A small-molecule ligand and the protein it binds are described below.
Small molecule (SMILES): O=c1cc[nH]c(=O)[nH]1

Sequence of chain 1.B:
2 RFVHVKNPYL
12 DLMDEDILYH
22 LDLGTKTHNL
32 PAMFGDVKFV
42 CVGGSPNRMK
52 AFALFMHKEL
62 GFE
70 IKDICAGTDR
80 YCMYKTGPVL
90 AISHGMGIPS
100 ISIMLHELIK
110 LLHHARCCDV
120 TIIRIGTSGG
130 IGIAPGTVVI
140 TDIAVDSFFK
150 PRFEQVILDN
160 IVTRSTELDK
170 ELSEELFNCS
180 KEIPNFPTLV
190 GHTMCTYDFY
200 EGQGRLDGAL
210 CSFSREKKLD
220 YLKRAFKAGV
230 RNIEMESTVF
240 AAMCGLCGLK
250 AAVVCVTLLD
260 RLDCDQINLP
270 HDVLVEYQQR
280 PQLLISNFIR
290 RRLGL

Binding-site contacts:
Ligand atom C5 contacts residue SER127 of chain 1.B at 3.4 Å.
Ligand atom C6 contacts residue PHE198 of chain 1.B at 3.9 Å (hydrophobic).
Ligand atom O4 contacts residue LEU258 of chain 1.B at 3.7 Å.
Ligand atom C5 contacts residue PHE198 of chain 1.B at 3.7 Å (hydrophobic).
Ligand atom C4 contacts residue ILE232 of chain 1.B at 4.2 Å (hydrophobic).
Ligand atom C2 contacts residue PHE198 of chain 1.B at 3.5 Å (hydrophobic).
Ligand atom N1 contacts residue PHE198 of chain 1.B at 3.8 Å.
Ligand atom O2 contacts residue GLU233 of chain 1.B at 3.2 Å.
Ligand atom C2 contacts residue GOL1 of chain 1.I at 3.7 Å.
Ligand atom C6 contacts residue GOL1 of chain 1.I at 3.5 Å.
Ligand atom O4 contacts residue ARG204 of chain 1.B at 2.7 Å (salt-bridge).
Ligand atom O4 contacts residue SER127 of chain 1.B at 4.1 Å.
Ligand atom C4 contacts residue PHE198 of chain 1.B at 3.4 Å (hydrophobic).
Ligand atom N3 contacts residue ARG204 of chain 1.B at 3.9 Å.
Ligand atom C4 contacts residue ARG204 of chain 1.B at 3.6 Å.
Ligand atom O2 contacts residue GLN202 of chain 1.B at 2.9 Å (h-bond).
Ligand atom O4 contacts residue PHE198 of chain 1.B at 3.9 Å.
Ligand atom O2 contacts residue GOL1 of chain 1.I at 3.8 Å.
Ligand atom C2 contacts residue GLN202 of chain 1.B at 3.6 Å.
Ligand atom N1 contacts residue SER127 of chain 1.B at 3.7 Å.
Ligand atom N3 contacts residue GLY128 of chain 1.B at 3.7 Å.
Ligand atom C4 contacts residue GLY128 of chain 1.B at 3.3 Å.
Ligand atom C2 contacts residue GLU233 of chain 1.B at 4.0 Å.
Ligand atom C4 contacts residue SER127 of chain 1.B at 3.7 Å.
Ligand atom O4 contacts residue GLY128 of chain 1.B at 3.3 Å.
Ligand atom O4 contacts residue GLN202 of chain 1.B at 3.6 Å (h-bond).
Ligand atom O2 contacts residue MET234 of chain 1.B at 3.5 Å.
Ligand atom C6 contacts residue GLY128 of chain 1.B at 4.1 Å.
Ligand atom C2 contacts residue ILE232 of chain 1.B at 3.5 Å (hydrophobic).
Ligand atom C5 contacts residue GLY128 of chain 1.B at 3.5 Å.
Ligand atom N3 contacts residue GLN202 of chain 1.B at 2.7 Å (h-bond).
Ligand atom O2 contacts residue PHE198 of chain 1.B at 3.8 Å.
Ligand atom N1 contacts residue THR126 of chain 1.B at 3.8 Å.
Ligand atom C4 contacts residue GLN202 of chain 1.B at 3.6 Å.
Ligand atom N1 contacts residue GOL1 of chain 1.I at 2.7 Å (h-bond).
Ligand atom N3 contacts residue ILE232 of chain 1.B at 3.5 Å (h-bond).
Ligand atom N3 contacts residue PHE198 of chain 1.B at 3.3 Å.
Ligand atom C6 contacts residue THR126 of chain 1.B at 3.9 Å.
Ligand atom O2 contacts residue ILE232 of chain 1.B at 3.6 Å.
Ligand atom C6 contacts residue SER127 of chain 1.B at 3.5 Å.